This protein binds this small molecule.
Small molecule (SMILES): Nc1nc2c(ncn2[C@@H]2OC3CO[P](=O)(O)O[C@H]3[C@H]2O)c(=O)[nH]1

Sequence of chain 1.A:
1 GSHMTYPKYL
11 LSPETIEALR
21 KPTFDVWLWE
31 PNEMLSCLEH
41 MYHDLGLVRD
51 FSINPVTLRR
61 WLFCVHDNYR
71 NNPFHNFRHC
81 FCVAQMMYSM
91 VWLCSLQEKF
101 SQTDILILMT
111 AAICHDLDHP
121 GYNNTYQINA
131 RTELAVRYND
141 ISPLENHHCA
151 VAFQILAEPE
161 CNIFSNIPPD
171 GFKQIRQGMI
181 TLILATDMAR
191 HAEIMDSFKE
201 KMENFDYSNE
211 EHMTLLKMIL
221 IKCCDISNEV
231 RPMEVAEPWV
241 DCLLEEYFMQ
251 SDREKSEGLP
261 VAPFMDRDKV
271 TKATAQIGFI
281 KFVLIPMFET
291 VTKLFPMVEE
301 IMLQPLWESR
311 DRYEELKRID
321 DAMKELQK

Binding-site contacts:
Ligand atom O2A contacts residue NA1 of chain 1.D at 3.5 Å (h-bond).
Ligand atom C2 contacts residue LEU243 of chain 1.A at 3.3 Å (hydrophobic).
Ligand atom C2' contacts residue TYR247 of chain 1.A at 3.3 Å (hydrophobic).
Ligand atom C5 contacts residue PHE279 of chain 1.A at 3.3 Å (hydrophobic).
Ligand atom N1 contacts residue GLN276 of chain 1.A at 2.6 Å (h-bond).
Ligand atom O4' contacts residue ILE226 of chain 1.A at 3.7 Å.
Ligand atom C1' contacts residue TYR247 of chain 1.A at 3.8 Å (hydrophobic).
Ligand atom O1A contacts residue NA1 of chain 1.D at 2.9 Å (h-bond).
Ligand atom O1A contacts residue HIS75 of chain 1.A at 2.6 Å (h-bond).
Ligand atom O3' contacts residue HIS75 of chain 1.A at 3.4 Å (h-bond).
Ligand atom C2 contacts residue GLN276 of chain 1.A at 3.2 Å.
Ligand atom N1 contacts residue PHE279 of chain 1.A at 3.4 Å.
Ligand atom C6 contacts residue GLN276 of chain 1.A at 3.3 Å.
Ligand atom N3 contacts residue PHE279 of chain 1.A at 3.5 Å.
Ligand atom N2 contacts residue ALA275 of chain 1.A at 3.3 Å (h-bond).
Ligand atom C5' contacts residue ASP225 of chain 1.A at 3.5 Å.
Ligand atom N3 contacts residue LEU243 of chain 1.A at 3.2 Å.
Ligand atom C5' contacts residue MET188 of chain 1.A at 3.4 Å (hydrophobic).
Ligand atom O4' contacts residue PHE279 of chain 1.A at 3.8 Å.
Ligand atom O1A contacts residue ASP116 of chain 1.A at 3.8 Å.
Ligand atom O1A contacts residue ASP225 of chain 1.A at 3.7 Å.
Ligand atom C4 contacts residue LEU243 of chain 1.A at 3.4 Å (hydrophobic).
Ligand atom C4 contacts residue PHE279 of chain 1.A at 3.2 Å (hydrophobic).
Ligand atom PA contacts residue HIS75 of chain 1.A at 3.3 Å.
Ligand atom O6 contacts residue GLN276 of chain 1.A at 2.7 Å (h-bond).
Ligand atom N1 contacts residue LEU243 of chain 1.A at 3.5 Å.
Ligand atom C6 contacts residue LEU243 of chain 1.A at 3.8 Å (hydrophobic).
Ligand atom PA contacts residue NA1 of chain 1.D at 3.5 Å.
Ligand atom C5' contacts residue ILE226 of chain 1.A at 3.5 Å (hydrophobic).
Ligand atom C5 contacts residue LEU243 of chain 1.A at 3.7 Å (hydrophobic).
Ligand atom N2 contacts residue PHE279 of chain 1.A at 3.6 Å.
Ligand atom N7 contacts residue PHE279 of chain 1.A at 3.8 Å.
Ligand atom C6 contacts residue PHE279 of chain 1.A at 3.5 Å (hydrophobic).
Ligand atom N9 contacts residue PHE279 of chain 1.A at 3.4 Å.
Ligand atom N2 contacts residue GLN276 of chain 1.A at 3.0 Å (h-bond).
Ligand atom O2' contacts residue TYR247 of chain 1.A at 2.5 Å (h-bond).
Ligand atom O5' contacts residue ASP225 of chain 1.A at 3.3 Å (salt-bridge).
Ligand atom C4' contacts residue MET188 of chain 1.A at 3.6 Å (hydrophobic).
Ligand atom O1A contacts residue NA1 of chain 1.C at 2.6 Å (h-bond).
Ligand atom C2 contacts residue PHE279 of chain 1.A at 3.5 Å (hydrophobic).